Binding-site contacts:
Ligand atom C3 contacts residue ASP152 of chain 1.A at 3.4 Å.
Ligand atom C1 contacts residue THR87 of chain 1.A at 3.5 Å.
Ligand atom C20 contacts residue PHE153 of chain 1.A at 3.4 Å (hydrophobic).
Ligand atom C18 contacts residue THR87 of chain 1.A at 3.5 Å.
Ligand atom C27 contacts residue CYS90 of chain 1.A at 3.7 Å (hydrophobic).
Ligand atom O10 contacts residue ASP152 of chain 1.A at 2.9 Å (salt-bridge).
Ligand atom O29 contacts residue TRP89 of chain 1.A at 3.6 Å.
Ligand atom N7 contacts residue GLU59 of chain 1.A at 2.8 Å (salt-bridge).
Ligand atom N25 contacts residue ILE21 of chain 1.A at 3.7 Å.
Ligand atom C6 contacts residue ILE85 of chain 1.A at 3.5 Å (hydrophobic).
Ligand atom N19 contacts residue PHE153 of chain 1.A at 3.6 Å.
Ligand atom C5 contacts residue GLU59 of chain 1.A at 3.4 Å.
Ligand atom C28 contacts residue TRP89 of chain 1.A at 3.6 Å (hydrophobic).
Ligand atom C9 contacts residue ASP152 of chain 1.A at 3.7 Å.
Ligand atom C5 contacts residue ILE85 of chain 1.A at 3.5 Å (hydrophobic).
Ligand atom C23 contacts residue ALA39 of chain 1.A at 3.4 Å (hydrophobic).
Ligand atom N25 contacts residue PHE153 of chain 1.A at 3.5 Å.
Ligand atom C15 contacts residue LEU63 of chain 1.A at 3.6 Å (hydrophobic).
Ligand atom C16 contacts residue LYS41 of chain 1.A at 3.6 Å.
Ligand atom C6 contacts residue THR87 of chain 1.A at 3.5 Å.
Ligand atom C1 contacts residue LYS41 of chain 1.A at 3.7 Å.
Ligand atom C21 contacts residue PHE153 of chain 1.A at 3.6 Å (hydrophobic).
Ligand atom C8 contacts residue ASP152 of chain 1.A at 3.5 Å.
Ligand atom F31 contacts residue ILE130 of chain 1.A at 3.7 Å.
Ligand atom O10 contacts residue LEU72 of chain 1.A at 3.6 Å.
Ligand atom F33 contacts residue GLY151 of chain 1.A at 3.7 Å.
Ligand atom N26 contacts residue TRP89 of chain 1.A at 3.7 Å.
Ligand atom C27 contacts residue TRP89 of chain 1.A at 3.6 Å (hydrophobic).
Ligand atom C28 contacts residue CYS90 of chain 1.A at 3.3 Å (hydrophobic).
Ligand atom C16 contacts residue ILE85 of chain 1.A at 3.5 Å (hydrophobic).
Ligand atom C11 contacts residue GLU59 of chain 1.A at 3.4 Å.
Ligand atom O29 contacts residue CYS90 of chain 1.A at 2.9 Å (h-bond).
Ligand atom F33 contacts residue HIS132 of chain 1.A at 3.4 Å.
Ligand atom N7 contacts residue LEU63 of chain 1.A at 3.6 Å.
Ligand atom N19 contacts residue ALA39 of chain 1.A at 3.7 Å.
Ligand atom C15 contacts residue ASP152 of chain 1.A at 3.6 Å.
Ligand atom C16 contacts residue ALA39 of chain 1.A at 3.4 Å (hydrophobic).
Ligand atom C4 contacts residue GLU59 of chain 1.A at 3.3 Å.
Ligand atom O10 contacts residue GLY151 of chain 1.A at 3.6 Å.
Ligand atom C18 contacts residue LEU72 of chain 1.A at 3.7 Å (hydrophobic).

This protein binds this small molecule.
Small molecule (SMILES): CC(=O)Nc1cn2cc(-c3cc(NC(=O)c4cccc(C(F)(F)F)c4)ccc3C)ccc2n1

Sequence of chain 1.A:
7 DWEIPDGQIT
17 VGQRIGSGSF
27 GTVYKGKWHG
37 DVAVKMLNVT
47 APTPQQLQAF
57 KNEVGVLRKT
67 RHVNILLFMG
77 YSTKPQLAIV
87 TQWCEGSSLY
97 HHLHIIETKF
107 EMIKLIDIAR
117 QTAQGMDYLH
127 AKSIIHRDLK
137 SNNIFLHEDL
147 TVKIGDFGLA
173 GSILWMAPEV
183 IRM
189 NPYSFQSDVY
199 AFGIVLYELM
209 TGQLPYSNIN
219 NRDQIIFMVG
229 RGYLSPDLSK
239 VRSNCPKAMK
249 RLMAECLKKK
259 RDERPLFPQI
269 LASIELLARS